Sequence of chain 1.B:
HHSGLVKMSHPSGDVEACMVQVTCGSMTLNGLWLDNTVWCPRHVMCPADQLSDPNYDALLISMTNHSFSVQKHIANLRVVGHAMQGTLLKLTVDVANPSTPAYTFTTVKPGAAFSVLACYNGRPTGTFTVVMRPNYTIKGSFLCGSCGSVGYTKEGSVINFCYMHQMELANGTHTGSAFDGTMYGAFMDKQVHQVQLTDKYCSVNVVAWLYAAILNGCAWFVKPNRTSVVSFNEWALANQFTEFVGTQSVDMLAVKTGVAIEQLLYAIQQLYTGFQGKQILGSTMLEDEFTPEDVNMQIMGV

A protein and the small-molecule ligand that binds it are described below.
Small molecule (SMILES): O=C(N[C@@H](CC1CCCCC1)C(=O)N[C@H](CO)C[C@@H]1CCNC1=O)OC1CCC(F)(F)CC1

Binding-site contacts:
Ligand atom C12 contacts residue GLN199 of chain 1.B at 3.7 Å.
Ligand atom C23 contacts residue HIS173 of chain 1.B at 3.8 Å.
Ligand atom C16 contacts residue ASP197 of chain 1.B at 3.2 Å.
Ligand atom O29 contacts residue SER154 of chain 1.B at 3.3 Å (h-bond).
Ligand atom C04 contacts residue GLU176 of chain 1.B at 3.8 Å.
Ligand atom C15 contacts residue TYR61 of chain 1.B at 3.2 Å (hydrophobic).
Ligand atom C16 contacts residue LYS198 of chain 1.B at 3.4 Å.
Ligand atom O07 contacts residue GLN199 of chain 1.B at 3.7 Å.
Ligand atom O29 contacts residue GLY153 of chain 1.B at 3.4 Å (h-bond).
Ligand atom O27 contacts residue SER154 of chain 1.B at 3.9 Å.
Ligand atom N24 contacts residue GLU176 of chain 1.B at 3.0 Å (salt-bridge).
Ligand atom N19 contacts residue GLN174 of chain 1.B at 3.2 Å (h-bond).
Ligand atom O31 contacts residue GLU176 of chain 1.B at 2.9 Å (salt-bridge).
Ligand atom C06 contacts residue GLU176 of chain 1.B at 3.1 Å.
Ligand atom C13 contacts residue LEU56 of chain 1.B at 3.8 Å (hydrophobic).
Ligand atom N09 contacts residue GLN199 of chain 1.B at 3.0 Å (h-bond).
Ligand atom C14 contacts residue LEU56 of chain 1.B at 3.8 Å (hydrophobic).
Ligand atom O27 contacts residue PHE150 of chain 1.B at 3.2 Å.
Ligand atom C11 contacts residue GLN199 of chain 1.B at 3.8 Å.
Ligand atom O29 contacts residue CYS155 of chain 1.B at 2.6 Å (h-bond).
Ligand atom C15 contacts residue HIS48 of chain 1.B at 3.6 Å.
Ligand atom O27 contacts residue HIS173 of chain 1.B at 2.8 Å (h-bond).
Ligand atom C33 contacts residue GLU176 of chain 1.B at 3.5 Å.
Ligand atom O31 contacts residue MET175 of chain 1.B at 3.5 Å.
Ligand atom C28 contacts residue CYS155 of chain 1.B at 1.8 Å (hydrophobic).
Ligand atom C10 contacts residue GLN174 of chain 1.B at 3.7 Å.
Ligand atom O27 contacts residue HIS182 of chain 1.B at 3.4 Å.
Ligand atom O27 contacts residue GLU176 of chain 1.B at 3.5 Å.
Ligand atom C26 contacts residue CYS152 of chain 1.B at 3.8 Å (hydrophobic).
Ligand atom C23 contacts residue GLU176 of chain 1.B at 3.5 Å.
Ligand atom F03 contacts residue LEU177 of chain 1.B at 3.6 Å.
Ligand atom C15 contacts residue ASP197 of chain 1.B at 3.3 Å.
Ligand atom C32 contacts residue GLU176 of chain 1.B at 3.6 Å.
Ligand atom C21 contacts residue CYS155 of chain 1.B at 3.3 Å (hydrophobic).
Ligand atom N24 contacts residue PHE150 of chain 1.B at 3.2 Å (h-bond).
Ligand atom C23 contacts residue PHE150 of chain 1.B at 3.8 Å (hydrophobic).
Ligand atom C15 contacts residue LYS198 of chain 1.B at 3.8 Å.
Ligand atom N19 contacts residue CYS155 of chain 1.B at 2.9 Å (h-bond).
Ligand atom C20 contacts residue CYS155 of chain 1.B at 2.8 Å (hydrophobic).
Ligand atom C21 contacts residue SER154 of chain 1.B at 3.7 Å.